Sequence of chain 17.C:
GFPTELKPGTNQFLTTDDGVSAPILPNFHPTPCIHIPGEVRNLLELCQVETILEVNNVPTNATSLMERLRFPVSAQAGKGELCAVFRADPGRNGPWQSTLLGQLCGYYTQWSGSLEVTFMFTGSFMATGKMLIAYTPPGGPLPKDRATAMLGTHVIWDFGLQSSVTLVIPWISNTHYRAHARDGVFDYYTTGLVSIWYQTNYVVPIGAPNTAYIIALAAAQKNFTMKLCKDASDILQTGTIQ

Sequence of chain 18.C:
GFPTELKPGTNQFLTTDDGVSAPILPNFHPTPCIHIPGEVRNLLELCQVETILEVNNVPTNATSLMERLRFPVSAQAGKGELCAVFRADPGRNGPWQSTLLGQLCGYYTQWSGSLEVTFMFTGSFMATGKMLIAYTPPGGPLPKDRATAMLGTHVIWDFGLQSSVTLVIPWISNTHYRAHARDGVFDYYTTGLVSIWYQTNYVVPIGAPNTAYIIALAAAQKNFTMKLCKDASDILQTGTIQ

The small molecule below binds the protein below.
Small molecule (SMILES): CCO/N=C/c1ccc(OCCCCCN2CCN(c3ccncc3)C2=O)cc1

Sequence of chain 17.A:
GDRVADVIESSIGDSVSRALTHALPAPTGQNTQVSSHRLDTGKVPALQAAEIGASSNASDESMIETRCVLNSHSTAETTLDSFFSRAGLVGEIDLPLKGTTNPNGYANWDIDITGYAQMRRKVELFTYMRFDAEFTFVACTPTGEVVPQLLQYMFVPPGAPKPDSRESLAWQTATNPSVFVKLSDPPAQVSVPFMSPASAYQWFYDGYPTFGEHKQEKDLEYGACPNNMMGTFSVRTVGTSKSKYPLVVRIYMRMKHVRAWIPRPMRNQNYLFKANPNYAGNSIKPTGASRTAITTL

Binding-site contacts:
Ligand atom CAF contacts residue ASP112 of chain 17.A at 3.6 Å.
Ligand atom CAP contacts residue PHE135 of chain 17.A at 3.6 Å (hydrophobic).
Ligand atom CAE contacts residue ASN228 of chain 17.A at 3.4 Å.
Ligand atom OAB contacts residue TRP203 of chain 17.A at 3.8 Å.
Ligand atom NAT contacts residue PHE155 of chain 17.A at 3.9 Å.
Ligand atom CAA contacts residue VAL179 of chain 17.A at 3.3 Å (hydrophobic).
Ligand atom CAR contacts residue TYR201 of chain 17.A at 3.5 Å (hydrophobic).
Ligand atom CBA contacts residue TRP203 of chain 17.A at 3.3 Å (hydrophobic).
Ligand atom OAW contacts residue ILE111 of chain 17.A at 3.9 Å.
Ligand atom CAA contacts residue PRO177 of chain 17.A at 3.3 Å (hydrophobic).
Ligand atom CAI contacts residue VAL192 of chain 17.A at 3.9 Å (hydrophobic).
Ligand atom CAD contacts residue ASP112 of chain 17.A at 3.7 Å.
Ligand atom CAI contacts residue PHE135 of chain 17.A at 3.7 Å (hydrophobic).
Ligand atom CAA contacts residue SER178 of chain 17.A at 3.5 Å.
Ligand atom CAA contacts residue TYR153 of chain 17.A at 3.7 Å (hydrophobic).
Ligand atom CAJ contacts residue PHE155 of chain 17.A at 3.8 Å (hydrophobic).
Ligand atom CAN contacts residue ILE111 of chain 17.A at 3.8 Å (hydrophobic).
Ligand atom CBA contacts residue ASN228 of chain 17.A at 3.8 Å.
Ligand atom CAS contacts residue TRP203 of chain 17.A at 3.5 Å (hydrophobic).
Ligand atom CAL contacts residue PRO177 of chain 17.A at 3.7 Å (hydrophobic).
Ligand atom NBC contacts residue TRP203 of chain 17.A at 3.2 Å.
Ligand atom CAD contacts residue THR114 of chain 17.A at 3.6 Å.
Ligand atom CAF contacts residue TRP203 of chain 17.A at 3.8 Å (hydrophobic).
Ligand atom CAS contacts residue TYR201 of chain 17.A at 3.7 Å (hydrophobic).
Ligand atom CAG contacts residue ASN228 of chain 17.A at 3.2 Å.
Ligand atom CAX contacts residue TRP203 of chain 17.A at 3.5 Å (hydrophobic).
Ligand atom CAK contacts residue PHE135 of chain 17.A at 3.6 Å (hydrophobic).
Ligand atom CAC contacts residue PHE137 of chain 17.A at 3.8 Å (hydrophobic).
Ligand atom OAW contacts residue MET195 of chain 17.A at 3.3 Å.
Ligand atom OAB contacts residue ASP112 of chain 17.A at 3.6 Å.
Ligand atom CAG contacts residue GLN202 of chain 17.A at 3.5 Å.
Ligand atom CAP contacts residue ILE111 of chain 17.A at 3.6 Å (hydrophobic).
Ligand atom NBB contacts residue TRP203 of chain 17.A at 3.9 Å.
Ligand atom CAL contacts residue PHE155 of chain 17.A at 3.7 Å (hydrophobic).
Ligand atom CAS contacts residue ASN228 of chain 17.A at 3.7 Å.
Ligand atom CAG contacts residue TRP203 of chain 17.A at 3.6 Å (hydrophobic).
Ligand atom CAE contacts residue GLN202 of chain 17.A at 3.4 Å.
Ligand atom OAB contacts residue ILE113 of chain 17.A at 3.2 Å (h-bond).
Ligand atom CAH contacts residue PHE155 of chain 17.A at 3.7 Å (hydrophobic).
Ligand atom CAC contacts residue PHE233 of chain 17.A at 3.9 Å (hydrophobic).